Sequence of chain 1.B:
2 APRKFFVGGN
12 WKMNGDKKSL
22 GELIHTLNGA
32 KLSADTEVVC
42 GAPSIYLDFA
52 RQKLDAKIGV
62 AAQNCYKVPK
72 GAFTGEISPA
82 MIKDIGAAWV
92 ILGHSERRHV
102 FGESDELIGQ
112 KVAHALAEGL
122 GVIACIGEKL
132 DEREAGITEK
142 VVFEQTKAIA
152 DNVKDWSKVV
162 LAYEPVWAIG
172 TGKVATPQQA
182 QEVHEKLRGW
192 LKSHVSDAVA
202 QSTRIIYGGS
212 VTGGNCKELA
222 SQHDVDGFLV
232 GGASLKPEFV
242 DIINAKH

Binding-site contacts:
Ligand atom C1 contacts residue GLU165 of chain 1.B at 3.1 Å.
Ligand atom C1 contacts residue HIS95 of chain 1.B at 3.4 Å.
Ligand atom O1 contacts residue ASN11 of chain 1.B at 3.9 Å.
Ligand atom C1 contacts residue LYS13 of chain 1.B at 3.7 Å.
Ligand atom O4P contacts residue GLY233 of chain 1.B at 2.8 Å (h-bond).
Ligand atom O4P contacts residue LYS13 of chain 1.B at 4.2 Å.
Ligand atom C2 contacts residue LYS13 of chain 1.B at 4.1 Å.
Ligand atom O4P contacts residue GLY171 of chain 1.B at 3.8 Å.
Ligand atom C2 contacts residue GLU165 of chain 1.B at 3.5 Å.
Ligand atom O3P contacts residue SER211 of chain 1.B at 2.7 Å (h-bond).
Ligand atom P contacts residue GLY171 of chain 1.B at 3.8 Å.
Ligand atom O2P contacts residue GLY233 of chain 1.B at 3.6 Å.
Ligand atom O2 contacts residue LEU230 of chain 1.B at 3.6 Å.
Ligand atom O3P contacts residue GLY210 of chain 1.B at 3.6 Å.
Ligand atom O1P contacts residue GLY232 of chain 1.B at 3.4 Å.
Ligand atom O2P contacts residue GLY232 of chain 1.B at 2.9 Å (h-bond).
Ligand atom O1 contacts residue LYS13 of chain 1.B at 2.6 Å (salt-bridge).
Ligand atom O1P contacts residue ILE170 of chain 1.B at 3.9 Å.
Ligand atom C2 contacts residue GLY232 of chain 1.B at 3.6 Å.
Ligand atom P contacts residue GLY233 of chain 1.B at 3.7 Å.
Ligand atom C2 contacts residue LEU230 of chain 1.B at 4.1 Å (hydrophobic).
Ligand atom O3P contacts residue GLY171 of chain 1.B at 2.8 Å (h-bond).
Ligand atom O3P contacts residue ILE170 of chain 1.B at 3.6 Å.
Ligand atom C1 contacts residue ILE170 of chain 1.B at 4.2 Å (hydrophobic).
Ligand atom P contacts residue SER211 of chain 1.B at 3.7 Å.
Ligand atom O3P contacts residue ALA169 of chain 1.B at 3.6 Å.
Ligand atom O2 contacts residue HIS95 of chain 1.B at 3.1 Å (h-bond).
Ligand atom O2P contacts residue SER211 of chain 1.B at 3.6 Å (h-bond).
Ligand atom O4P contacts residue GLY232 of chain 1.B at 3.7 Å.
Ligand atom O1 contacts residue ILE170 of chain 1.B at 3.8 Å.
Ligand atom O1 contacts residue HIS95 of chain 1.B at 2.8 Å (h-bond).
Ligand atom O2P contacts residue VAL212 of chain 1.B at 4.2 Å.
Ligand atom C2 contacts residue GLY210 of chain 1.B at 4.0 Å.
Ligand atom C2 contacts residue ILE170 of chain 1.B at 4.2 Å (hydrophobic).
Ligand atom O2P contacts residue VAL231 of chain 1.B at 3.9 Å.
Ligand atom O1P contacts residue GLY233 of chain 1.B at 4.2 Å.
Ligand atom O2 contacts residue GLU165 of chain 1.B at 2.4 Å (salt-bridge).
Ligand atom C1 contacts residue GLY232 of chain 1.B at 4.2 Å.
Ligand atom P contacts residue GLY232 of chain 1.B at 3.6 Å.
Ligand atom O1P contacts residue LYS13 of chain 1.B at 3.3 Å (salt-bridge).

A protein and the small-molecule ligand that binds it are described below.
Small molecule (SMILES): O=C(O)COP(=O)(O)O